A small-molecule ligand and the protein it binds are described below.
Small molecule (SMILES): Nc1nc(C(=O)O)c(CCc2ccccc2)s1

Sequence of chain 1.A:
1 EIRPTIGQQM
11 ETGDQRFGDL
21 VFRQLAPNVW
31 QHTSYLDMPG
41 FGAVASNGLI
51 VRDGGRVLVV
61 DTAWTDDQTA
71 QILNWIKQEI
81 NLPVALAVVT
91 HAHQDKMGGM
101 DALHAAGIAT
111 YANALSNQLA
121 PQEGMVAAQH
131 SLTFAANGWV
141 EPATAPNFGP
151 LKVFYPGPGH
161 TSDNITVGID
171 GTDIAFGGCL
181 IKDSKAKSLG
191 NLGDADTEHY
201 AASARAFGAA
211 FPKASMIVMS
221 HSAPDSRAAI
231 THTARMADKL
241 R

Binding-site contacts:
Ligand atom C08 contacts residue ILE6 of chain 1.A at 3.9 Å (hydrophobic).
Ligand atom C06 contacts residue ASN191 of chain 1.A at 3.6 Å.
Ligand atom C04 contacts residue ASN191 of chain 1.A at 4.0 Å.
Ligand atom C02 contacts residue ASN191 of chain 1.A at 3.9 Å.
Ligand atom N16 contacts residue TRP64 of chain 1.A at 3.3 Å.
Ligand atom C10 contacts residue SER188 of chain 1.A at 3.8 Å.
Ligand atom C13 contacts residue GLY190 of chain 1.A at 3.6 Å.
Ligand atom C15 contacts residue HIS221 of chain 1.A at 3.8 Å.
Ligand atom O01 contacts residue HIS160 of chain 1.A at 4.0 Å.
Ligand atom N17 contacts residue ASP95 of chain 1.A at 3.4 Å (salt-bridge).
Ligand atom C08 contacts residue GLY190 of chain 1.A at 3.8 Å.
Ligand atom C12 contacts residue GLY190 of chain 1.A at 3.7 Å.
Ligand atom C06 contacts residue GLY190 of chain 1.A at 4.0 Å.
Ligand atom O03 contacts residue HIS160 of chain 1.A at 3.2 Å.
Ligand atom C02 contacts residue ZN1 of chain 1.D at 3.0 Å.
Ligand atom N16 contacts residue ZN1 of chain 1.D at 3.8 Å.
Ligand atom O03 contacts residue LYS182 of chain 1.A at 3.5 Å (salt-bridge).
Ligand atom C07 contacts residue ILE6 of chain 1.A at 3.9 Å (hydrophobic).
Ligand atom C02 contacts residue LYS182 of chain 1.A at 3.5 Å.
Ligand atom O03 contacts residue CYS179 of chain 1.A at 3.2 Å.
Ligand atom C04 contacts residue ZN1 of chain 1.D at 3.0 Å.
Ligand atom O03 contacts residue HIS221 of chain 1.A at 2.9 Å (h-bond).
Ligand atom C04 contacts residue HIS221 of chain 1.A at 3.2 Å.
Ligand atom N16 contacts residue ASP95 of chain 1.A at 3.5 Å (salt-bridge).
Ligand atom C15 contacts residue ZN1 of chain 1.D at 3.4 Å.
Ligand atom C13 contacts residue LYS182 of chain 1.A at 3.8 Å.
Ligand atom C02 contacts residue HIS160 of chain 1.A at 3.7 Å.
Ligand atom O01 contacts residue HIS221 of chain 1.A at 3.8 Å.
Ligand atom C05 contacts residue ASN191 of chain 1.A at 4.0 Å.
Ligand atom C15 contacts residue ASP95 of chain 1.A at 3.8 Å.
Ligand atom O01 contacts residue GLY190 of chain 1.A at 3.6 Å.
Ligand atom N17 contacts residue ZN1 of chain 1.D at 2.3 Å.
Ligand atom C11 contacts residue SER188 of chain 1.A at 3.6 Å.
Ligand atom N17 contacts residue HIS221 of chain 1.A at 3.0 Å (h-bond).
Ligand atom C11 contacts residue GLY190 of chain 1.A at 4.0 Å.
Ligand atom O01 contacts residue ASN191 of chain 1.A at 3.0 Å (h-bond).
Ligand atom O01 contacts residue LYS182 of chain 1.A at 2.8 Å (salt-bridge).
Ligand atom O03 contacts residue ZN1 of chain 1.D at 2.1 Å.
Ligand atom C02 contacts residue HIS221 of chain 1.A at 3.2 Å.
Ligand atom C12 contacts residue LYS182 of chain 1.A at 3.9 Å.